Sequence of chain 1.B:
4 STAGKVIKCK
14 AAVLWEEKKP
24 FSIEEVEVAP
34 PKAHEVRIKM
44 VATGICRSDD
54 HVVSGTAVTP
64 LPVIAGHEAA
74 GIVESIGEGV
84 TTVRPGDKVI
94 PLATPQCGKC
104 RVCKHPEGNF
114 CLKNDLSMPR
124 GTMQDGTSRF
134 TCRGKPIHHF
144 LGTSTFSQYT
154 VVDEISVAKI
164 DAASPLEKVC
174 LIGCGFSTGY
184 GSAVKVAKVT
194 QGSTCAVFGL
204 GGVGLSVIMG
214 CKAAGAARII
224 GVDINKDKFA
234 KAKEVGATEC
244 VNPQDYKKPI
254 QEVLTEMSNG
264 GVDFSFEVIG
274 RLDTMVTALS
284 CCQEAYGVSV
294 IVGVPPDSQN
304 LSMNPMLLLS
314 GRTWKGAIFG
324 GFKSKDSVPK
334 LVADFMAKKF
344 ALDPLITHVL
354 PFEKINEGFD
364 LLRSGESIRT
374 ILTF

Binding-site contacts:
Ligand atom C3 contacts residue ILE321 of chain 1.A at 3.7 Å (hydrophobic).
Ligand atom C5 contacts residue VAL297 of chain 1.A at 3.7 Å (hydrophobic).
Ligand atom C1 contacts residue NAI1 of chain 1.E at 4.2 Å.
Ligand atom C1 contacts residue SER51 of chain 1.A at 3.6 Å.
Ligand atom C6 contacts residue LEU119 of chain 1.A at 4.4 Å (hydrophobic).
Ligand atom O9 contacts residue CYS49 of chain 1.A at 3.6 Å.
Ligand atom N8 contacts residue LEU144 of chain 1.A at 4.0 Å.
Ligand atom C7 contacts residue HIS70 of chain 1.A at 3.2 Å.
Ligand atom O9 contacts residue ZN1 of chain 1.C at 2.1 Å.
Ligand atom O9 contacts residue SER51 of chain 1.A at 2.8 Å (h-bond).
Ligand atom C7 contacts residue NAI1 of chain 1.E at 3.9 Å.
Ligand atom C7 contacts residue SER51 of chain 1.A at 3.8 Å.
Ligand atom C6 contacts residue SER51 of chain 1.A at 3.9 Å.
Ligand atom C5 contacts residue SER51 of chain 1.A at 4.2 Å.
Ligand atom C5 contacts residue LEU119 of chain 1.A at 4.1 Å (hydrophobic).
Ligand atom O9 contacts residue NAI1 of chain 1.E at 3.3 Å.
Ligand atom C3 contacts residue VAL297 of chain 1.A at 3.5 Å (hydrophobic).
Ligand atom C3 contacts residue LEU312 of chain 1.B at 3.8 Å (hydrophobic).
Ligand atom C4 contacts residue LEU312 of chain 1.B at 4.2 Å (hydrophobic).
Ligand atom C7 contacts residue ZN1 of chain 1.C at 2.9 Å.
Ligand atom C4 contacts residue VAL297 of chain 1.A at 3.6 Å (hydrophobic).
Ligand atom N8 contacts residue NAI1 of chain 1.E at 4.3 Å.
Ligand atom C2 contacts residue LEU119 of chain 1.A at 4.4 Å (hydrophobic).
Ligand atom O9 contacts residue HIS70 of chain 1.A at 3.1 Å (h-bond).
Ligand atom C2 contacts residue NAI1 of chain 1.E at 3.6 Å.
Ligand atom C2 contacts residue ILE321 of chain 1.A at 3.9 Å (hydrophobic).
Ligand atom C6 contacts residue LEU144 of chain 1.A at 4.2 Å (hydrophobic).
Ligand atom N8 contacts residue SER51 of chain 1.A at 4.2 Å.
Ligand atom C4 contacts residue LEU119 of chain 1.A at 3.7 Å (hydrophobic).
Ligand atom C7 contacts residue LEU144 of chain 1.A at 4.4 Å (hydrophobic).
Ligand atom N8 contacts residue HIS70 of chain 1.A at 4.4 Å.
Ligand atom C3 contacts residue LEU119 of chain 1.A at 4.2 Å (hydrophobic).
Ligand atom C3 contacts residue NAI1 of chain 1.E at 4.0 Å.
Ligand atom C7 contacts residue CYS177 of chain 1.A at 3.4 Å (hydrophobic).
Ligand atom O9 contacts residue CYS177 of chain 1.A at 3.3 Å (h-bond).
Ligand atom N8 contacts residue ZN1 of chain 1.C at 4.2 Å.

The small molecule below binds the protein below.
Small molecule (SMILES): O=CNC1CCCCC1

Sequence of chain 1.A:
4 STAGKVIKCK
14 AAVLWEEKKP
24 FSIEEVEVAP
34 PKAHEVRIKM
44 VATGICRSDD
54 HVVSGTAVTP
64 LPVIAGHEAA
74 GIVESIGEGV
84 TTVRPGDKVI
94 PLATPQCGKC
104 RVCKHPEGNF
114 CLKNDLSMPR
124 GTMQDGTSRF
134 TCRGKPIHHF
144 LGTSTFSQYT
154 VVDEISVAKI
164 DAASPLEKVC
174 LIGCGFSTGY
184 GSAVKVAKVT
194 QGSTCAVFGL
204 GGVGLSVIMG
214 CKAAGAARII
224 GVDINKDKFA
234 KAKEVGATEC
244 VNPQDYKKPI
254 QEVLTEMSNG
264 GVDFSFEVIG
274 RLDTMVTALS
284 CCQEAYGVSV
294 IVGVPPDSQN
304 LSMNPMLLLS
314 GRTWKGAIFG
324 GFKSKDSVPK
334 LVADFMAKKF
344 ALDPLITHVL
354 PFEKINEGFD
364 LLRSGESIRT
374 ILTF